A protein and the small-molecule ligand that binds it are described below.
Small molecule (SMILES): O=P(O)(O)C[C@H](O)Cn1cncn1

Sequence of chain 2.A:
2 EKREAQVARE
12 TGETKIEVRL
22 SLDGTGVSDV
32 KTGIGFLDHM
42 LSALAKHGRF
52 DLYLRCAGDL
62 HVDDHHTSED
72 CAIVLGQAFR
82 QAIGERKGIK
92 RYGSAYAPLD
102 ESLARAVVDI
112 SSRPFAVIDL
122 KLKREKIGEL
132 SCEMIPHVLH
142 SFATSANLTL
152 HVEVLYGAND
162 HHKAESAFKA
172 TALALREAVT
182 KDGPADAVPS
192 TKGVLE

Sequence of chain 2.F:
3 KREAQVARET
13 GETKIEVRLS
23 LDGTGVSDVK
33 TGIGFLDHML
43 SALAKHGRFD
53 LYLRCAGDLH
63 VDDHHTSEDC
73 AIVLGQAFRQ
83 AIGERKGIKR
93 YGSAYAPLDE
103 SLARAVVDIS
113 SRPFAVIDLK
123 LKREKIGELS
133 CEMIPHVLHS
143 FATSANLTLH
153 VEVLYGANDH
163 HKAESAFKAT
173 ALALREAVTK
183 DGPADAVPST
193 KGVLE

Sequence of chain 2.C:
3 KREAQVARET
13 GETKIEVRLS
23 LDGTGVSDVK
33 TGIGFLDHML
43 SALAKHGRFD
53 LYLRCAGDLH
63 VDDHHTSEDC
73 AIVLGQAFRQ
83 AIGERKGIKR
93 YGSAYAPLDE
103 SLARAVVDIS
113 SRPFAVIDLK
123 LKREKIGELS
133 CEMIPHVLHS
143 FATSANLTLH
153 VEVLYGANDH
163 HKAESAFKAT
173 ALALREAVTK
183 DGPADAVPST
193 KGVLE

Binding-site contacts:
Ligand atom N2 contacts residue HIS67 of chain 2.F at 3.8 Å.
Ligand atom N1 contacts residue HIS162 of chain 2.A at 3.3 Å (h-bond).
Ligand atom O10 contacts residue ARG114 of chain 2.C at 2.8 Å (salt-bridge).
Ligand atom N4 contacts residue HIS163 of chain 2.A at 3.4 Å (h-bond).
Ligand atom C3 contacts residue MN1 of chain 2.BA at 3.2 Å.
Ligand atom C5 contacts residue MN1 of chain 2.BA at 3.3 Å.
Ligand atom C5 contacts residue HIS162 of chain 2.A at 3.4 Å.
Ligand atom P9 contacts residue SER191 of chain 2.C at 3.6 Å.
Ligand atom N1 contacts residue HIS67 of chain 2.F at 3.2 Å (h-bond).
Ligand atom O10 contacts residue LYS193 of chain 2.C at 2.6 Å (salt-bridge).
Ligand atom P9 contacts residue ARG92 of chain 2.C at 3.8 Å.
Ligand atom N4 contacts residue GLU70 of chain 2.F at 3.1 Å (salt-bridge).
Ligand atom C7 contacts residue GLU166 of chain 2.A at 3.1 Å.
Ligand atom C8 contacts residue THR192 of chain 2.C at 3.7 Å.
Ligand atom C7 contacts residue MN1 of chain 2.M at 3.3 Å.
Ligand atom C8 contacts residue GLU166 of chain 2.A at 3.7 Å.
Ligand atom O12 contacts residue ARG92 of chain 2.C at 2.8 Å (salt-bridge).
Ligand atom C5 contacts residue HIS163 of chain 2.A at 3.7 Å.
Ligand atom O13 contacts residue GLU166 of chain 2.A at 3.0 Å (salt-bridge).
Ligand atom C6 contacts residue MN1 of chain 2.M at 3.7 Å.
Ligand atom O13 contacts residue GLU14 of chain 2.F at 2.9 Å (salt-bridge).
Ligand atom N1 contacts residue MN1 of chain 2.M at 2.3 Å.
Ligand atom N1 contacts residue GLU166 of chain 2.A at 3.1 Å (salt-bridge).
Ligand atom C3 contacts residue GLU70 of chain 2.F at 3.3 Å.
Ligand atom O12 contacts residue SER191 of chain 2.C at 2.5 Å (h-bond).
Ligand atom C5 contacts residue HIS66 of chain 2.F at 3.1 Å.
Ligand atom O13 contacts residue HIS67 of chain 2.F at 3.2 Å (h-bond).
Ligand atom O13 contacts residue MN1 of chain 2.M at 2.3 Å.
Ligand atom N2 contacts residue MN1 of chain 2.M at 3.4 Å.
Ligand atom C7 contacts residue GLU14 of chain 2.F at 3.5 Å.
Ligand atom N4 contacts residue HIS66 of chain 2.F at 2.9 Å (h-bond).
Ligand atom O11 contacts residue ARG114 of chain 2.C at 3.0 Å (salt-bridge).
Ligand atom N4 contacts residue MN1 of chain 2.BA at 2.3 Å.
Ligand atom C8 contacts residue GLU14 of chain 2.F at 3.6 Å.
Ligand atom C5 contacts residue MN1 of chain 2.M at 3.3 Å.
Ligand atom C6 contacts residue GLU14 of chain 2.F at 3.5 Å.
Ligand atom O11 contacts residue ARG92 of chain 2.C at 3.0 Å (salt-bridge).
Ligand atom P9 contacts residue ARG114 of chain 2.C at 3.8 Å.
Ligand atom O11 contacts residue LYS170 of chain 2.A at 2.7 Å (salt-bridge).
Ligand atom O13 contacts residue HIS40 of chain 2.A at 3.0 Å (h-bond).